A small-molecule ligand and the protein it binds are described below.
Small molecule (SMILES): CC(=O)N[C@H]1[C@H](O[C@H]2[C@H](O)[C@@H](NC(C)=O)CO[C@@H]2CO)O[C@H](CO)[C@@H](O)[C@@H]1O

Sequence of chain 2.A:
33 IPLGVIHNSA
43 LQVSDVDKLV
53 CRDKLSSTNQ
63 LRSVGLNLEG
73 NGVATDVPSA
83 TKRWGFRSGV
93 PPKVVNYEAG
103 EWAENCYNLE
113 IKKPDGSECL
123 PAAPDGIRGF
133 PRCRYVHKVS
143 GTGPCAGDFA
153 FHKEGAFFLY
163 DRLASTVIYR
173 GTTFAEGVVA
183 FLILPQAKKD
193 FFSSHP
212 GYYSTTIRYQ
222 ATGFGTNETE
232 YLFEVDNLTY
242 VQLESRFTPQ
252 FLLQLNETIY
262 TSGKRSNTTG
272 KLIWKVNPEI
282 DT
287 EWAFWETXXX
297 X

Binding-site contacts:
Ligand atom C5 contacts residue ASN257 of chain 2.A at 3.7 Å.
Ligand atom C2 contacts residue ASN257 of chain 2.A at 2.5 Å.
Ligand atom O5 contacts residue TYR261 of chain 2.A at 3.7 Å.
Ligand atom C8 contacts residue THR217 of chain 2.A at 3.5 Å.
Ligand atom C3 contacts residue ASN257 of chain 2.A at 3.8 Å.
Ligand atom C5 contacts residue TYR261 of chain 2.A at 3.7 Å (hydrophobic).
Ligand atom O7 contacts residue LEU254 of chain 2.A at 4.1 Å.
Ligand atom C4 contacts residue ASN257 of chain 2.A at 4.2 Å.
Ligand atom O5 contacts residue ASN257 of chain 2.A at 2.4 Å (h-bond).
Ligand atom C8 contacts residue TYR261 of chain 2.A at 4.1 Å (hydrophobic).
Ligand atom O7 contacts residue ASN257 of chain 2.A at 3.5 Å (h-bond).
Ligand atom C1 contacts residue TYR261 of chain 2.A at 3.9 Å (hydrophobic).
Ligand atom C7 contacts residue ASN257 of chain 2.A at 3.4 Å.
Ligand atom C8 contacts residue ASN257 of chain 2.A at 4.5 Å.
Ligand atom N2 contacts residue ASN257 of chain 2.A at 2.9 Å (h-bond).
Ligand atom O7 contacts residue TYR261 of chain 2.A at 3.8 Å.
Ligand atom C7 contacts residue TYR261 of chain 2.A at 4.1 Å (hydrophobic).
Ligand atom C6 contacts residue TYR261 of chain 2.A at 3.5 Å (hydrophobic).
Ligand atom C1 contacts residue ASN257 of chain 2.A at 1.4 Å.